Binding-site contacts:
Ligand atom C1 contacts residue VAL75 of chain 1.A at 4.5 Å (hydrophobic).
Ligand atom C1 contacts residue LYS8 of chain 1.A at 4.0 Å.
Ligand atom C2 contacts residue ASN72 of chain 1.A at 2.5 Å.
Ligand atom C5 contacts residue LYS8 of chain 1.A at 4.2 Å.
Ligand atom O6 contacts residue ASN72 of chain 1.A at 4.4 Å.
Ligand atom C1 contacts residue ASN72 of chain 1.A at 1.4 Å.
Ligand atom C3 contacts residue ASN72 of chain 1.A at 3.8 Å.
Ligand atom O5 contacts residue VAL75 of chain 1.A at 4.3 Å.
Ligand atom C6 contacts residue LYS8 of chain 1.A at 4.0 Å.
Ligand atom C8 contacts residue ASN72 of chain 1.A at 4.2 Å.
Ligand atom C4 contacts residue ASN72 of chain 1.A at 4.2 Å.
Ligand atom O5 contacts residue ASN72 of chain 1.A at 2.3 Å (h-bond).
Ligand atom C7 contacts residue ASN72 of chain 1.A at 3.5 Å.
Ligand atom N2 contacts residue ASN72 of chain 1.A at 3.0 Å (h-bond).
Ligand atom C5 contacts residue ASN72 of chain 1.A at 3.6 Å.
Ligand atom O6 contacts residue LYS8 of chain 1.A at 3.0 Å (salt-bridge).
Ligand atom O5 contacts residue LYS8 of chain 1.A at 3.2 Å (salt-bridge).
Ligand atom O7 contacts residue ASN72 of chain 1.A at 3.5 Å (h-bond).

The small molecule below binds the protein below.
Small molecule (SMILES): CC(=O)N[C@H]1[C@H](O[C@H]2[C@H](O)[C@@H](NC(C)=O)CO[C@@H]2CO)O[C@H](CO)[C@@H](O)[C@@H]1O

Sequence of chain 1.A:
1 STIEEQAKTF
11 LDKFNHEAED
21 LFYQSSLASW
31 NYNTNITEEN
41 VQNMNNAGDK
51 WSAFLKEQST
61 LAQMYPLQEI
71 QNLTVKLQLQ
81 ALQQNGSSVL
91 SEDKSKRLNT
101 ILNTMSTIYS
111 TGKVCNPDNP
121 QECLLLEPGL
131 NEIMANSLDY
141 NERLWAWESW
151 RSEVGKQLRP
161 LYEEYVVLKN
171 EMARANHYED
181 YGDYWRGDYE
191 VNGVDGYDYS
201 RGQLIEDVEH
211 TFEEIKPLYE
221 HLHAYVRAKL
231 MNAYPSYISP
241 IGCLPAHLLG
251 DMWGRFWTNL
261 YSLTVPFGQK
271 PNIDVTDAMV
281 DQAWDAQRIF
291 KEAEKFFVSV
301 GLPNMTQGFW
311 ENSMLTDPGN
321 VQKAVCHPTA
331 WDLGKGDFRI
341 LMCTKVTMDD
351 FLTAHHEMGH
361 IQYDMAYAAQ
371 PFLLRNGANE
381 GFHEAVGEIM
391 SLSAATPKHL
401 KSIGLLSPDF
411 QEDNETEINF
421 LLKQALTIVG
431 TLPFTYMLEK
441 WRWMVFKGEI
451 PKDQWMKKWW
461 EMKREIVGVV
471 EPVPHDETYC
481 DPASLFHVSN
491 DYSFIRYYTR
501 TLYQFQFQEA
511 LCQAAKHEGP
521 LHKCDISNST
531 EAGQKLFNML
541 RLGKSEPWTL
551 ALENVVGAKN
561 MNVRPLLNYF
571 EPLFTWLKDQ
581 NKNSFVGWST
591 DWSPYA